Sequence of chain 1.B:
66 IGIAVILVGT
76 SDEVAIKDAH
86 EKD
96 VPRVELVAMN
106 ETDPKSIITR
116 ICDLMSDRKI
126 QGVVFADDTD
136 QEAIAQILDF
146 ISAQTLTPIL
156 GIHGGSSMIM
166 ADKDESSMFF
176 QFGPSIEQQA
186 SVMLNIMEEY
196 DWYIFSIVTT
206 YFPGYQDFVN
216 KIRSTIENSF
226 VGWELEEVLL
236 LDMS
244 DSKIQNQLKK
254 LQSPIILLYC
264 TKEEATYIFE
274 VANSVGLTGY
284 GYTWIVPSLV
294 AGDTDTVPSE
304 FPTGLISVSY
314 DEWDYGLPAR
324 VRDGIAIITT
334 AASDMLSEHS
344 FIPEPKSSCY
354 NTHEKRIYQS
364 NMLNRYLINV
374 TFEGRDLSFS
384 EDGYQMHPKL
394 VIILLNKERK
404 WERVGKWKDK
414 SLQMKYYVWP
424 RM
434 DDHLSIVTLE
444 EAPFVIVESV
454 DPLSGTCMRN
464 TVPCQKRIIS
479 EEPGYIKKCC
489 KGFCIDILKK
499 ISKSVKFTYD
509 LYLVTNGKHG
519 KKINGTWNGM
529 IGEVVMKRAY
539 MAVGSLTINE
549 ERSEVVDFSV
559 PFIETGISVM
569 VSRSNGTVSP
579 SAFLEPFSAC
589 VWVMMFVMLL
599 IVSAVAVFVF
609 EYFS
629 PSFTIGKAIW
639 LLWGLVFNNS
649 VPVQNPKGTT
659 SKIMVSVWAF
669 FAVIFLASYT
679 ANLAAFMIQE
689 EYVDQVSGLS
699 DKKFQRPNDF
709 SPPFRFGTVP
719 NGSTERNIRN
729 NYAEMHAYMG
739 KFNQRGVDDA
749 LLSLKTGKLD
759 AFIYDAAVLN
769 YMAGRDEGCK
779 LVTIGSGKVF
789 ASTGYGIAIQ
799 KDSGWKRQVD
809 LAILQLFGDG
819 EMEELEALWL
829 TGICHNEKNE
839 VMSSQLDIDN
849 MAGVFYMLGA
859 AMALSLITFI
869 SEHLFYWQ

The small molecule below binds the protein below.
Small molecule (SMILES): CC(=O)N[C@H]1[C@H](O[C@H]2[C@H](O)[C@@H](NC(C)=O)CO[C@@H]2CO)O[C@H](CO)[C@@H](O)[C@@H]1O

Binding-site contacts:
Ligand atom C5 contacts residue ASN573 of chain 1.B at 3.3 Å.
Ligand atom C3 contacts residue ASN573 of chain 1.B at 3.7 Å.
Ligand atom C7 contacts residue ASN573 of chain 1.B at 3.4 Å.
Ligand atom C4 contacts residue ASN573 of chain 1.B at 4.0 Å.
Ligand atom C1 contacts residue ASN573 of chain 1.B at 1.4 Å.
Ligand atom C6 contacts residue MET840 of chain 1.B at 4.1 Å (hydrophobic).
Ligand atom C2 contacts residue ASN573 of chain 1.B at 2.4 Å.
Ligand atom O7 contacts residue ASN573 of chain 1.B at 4.2 Å.
Ligand atom O5 contacts residue ASN573 of chain 1.B at 2.5 Å (h-bond).
Ligand atom C6 contacts residue ASN573 of chain 1.B at 3.2 Å.
Ligand atom C8 contacts residue ASN573 of chain 1.B at 3.9 Å.
Ligand atom N2 contacts residue ASN573 of chain 1.B at 2.7 Å (h-bond).